Binding-site contacts:
Ligand atom C2 contacts residue ASN201 of chain 1.A at 2.5 Å.
Ligand atom C5 contacts residue GLU202 of chain 1.A at 4.3 Å.
Ligand atom C5 contacts residue ASN201 of chain 1.A at 3.7 Å.
Ligand atom C4 contacts residue ASN201 of chain 1.A at 4.3 Å.
Ligand atom O5 contacts residue ASN201 of chain 1.A at 2.4 Å (h-bond).
Ligand atom C7 contacts residue ASN201 of chain 1.A at 3.8 Å.
Ligand atom N2 contacts residue ASN201 of chain 1.A at 2.9 Å (h-bond).
Ligand atom O6 contacts residue GLU202 of chain 1.A at 3.6 Å (salt-bridge).
Ligand atom O5 contacts residue GLU202 of chain 1.A at 4.0 Å.
Ligand atom O7 contacts residue ASN201 of chain 1.A at 4.2 Å.
Ligand atom C3 contacts residue ASN201 of chain 1.A at 3.9 Å.
Ligand atom C1 contacts residue ASN201 of chain 1.A at 1.4 Å.
Ligand atom C6 contacts residue GLU202 of chain 1.A at 3.2 Å.

Sequence of chain 1.A:
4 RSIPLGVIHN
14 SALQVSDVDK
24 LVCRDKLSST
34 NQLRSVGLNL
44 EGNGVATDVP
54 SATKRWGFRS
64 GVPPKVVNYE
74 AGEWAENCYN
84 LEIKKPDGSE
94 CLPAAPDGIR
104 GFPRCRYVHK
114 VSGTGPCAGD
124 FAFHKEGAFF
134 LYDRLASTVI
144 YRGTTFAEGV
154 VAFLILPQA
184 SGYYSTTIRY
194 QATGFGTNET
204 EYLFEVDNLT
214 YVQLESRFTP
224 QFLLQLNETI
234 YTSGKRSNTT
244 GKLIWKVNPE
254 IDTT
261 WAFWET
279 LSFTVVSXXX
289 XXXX

This small molecule binds to this protein.
Small molecule (SMILES): CC(=O)N[C@@H]1[C@@H](O)[C@H](O)[C@@H](CO)O[C@H]1O